Sequence of chain 1.A:
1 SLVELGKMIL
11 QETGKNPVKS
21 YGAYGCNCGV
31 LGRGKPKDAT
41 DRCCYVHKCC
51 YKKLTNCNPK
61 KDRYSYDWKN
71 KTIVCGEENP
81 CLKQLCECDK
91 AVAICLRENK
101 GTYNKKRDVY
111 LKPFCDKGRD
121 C

Binding-site contacts:
Ligand atom O78 contacts residue LYS60 of chain 1.B at 3.0 Å (salt-bridge).
Ligand atom O25 contacts residue ARG33 of chain 1.A at 2.9 Å (salt-bridge).
Ligand atom C26 contacts residue GLY29 of chain 1.A at 3.6 Å.
Ligand atom C38 contacts residue PE41 of chain 1.C at 3.2 Å.
Ligand atom O23 contacts residue LYS48 of chain 1.A at 3.4 Å.
Ligand atom O64 contacts residue LYS48 of chain 1.B at 3.3 Å.
Ligand atom C60 contacts residue TYR51 of chain 1.B at 3.4 Å (hydrophobic).
Ligand atom C37 contacts residue GLY29 of chain 1.A at 3.6 Å.
Ligand atom C58 contacts residue TYR51 of chain 1.B at 3.6 Å (hydrophobic).
Ligand atom N19 contacts residue GLY29 of chain 1.A at 2.5 Å (h-bond).
Ligand atom C62 contacts residue LYS60 of chain 1.B at 3.5 Å.
Ligand atom C62 contacts residue TYR51 of chain 1.B at 3.2 Å (hydrophobic).
Ligand atom C27 contacts residue PE41 of chain 1.C at 3.6 Å.
Ligand atom O24 contacts residue LEU31 of chain 1.A at 3.5 Å.
Ligand atom C72 contacts residue GLY32 of chain 1.B at 3.5 Å.
Ligand atom O54 contacts residue GLY29 of chain 1.B at 3.3 Å (h-bond).
Ligand atom O85 contacts residue LEU31 of chain 1.B at 3.4 Å.
Ligand atom O36 contacts residue LYS61 of chain 1.B at 3.3 Å.
Ligand atom C51 contacts residue GLY29 of chain 1.B at 3.5 Å.
Ligand atom O24 contacts residue GLY32 of chain 1.A at 2.9 Å (h-bond).
Ligand atom O30 contacts residue ASN58 of chain 1.B at 3.4 Å (h-bond).
Ligand atom O77 contacts residue LYS60 of chain 1.B at 3.4 Å (salt-bridge).
Ligand atom O82 contacts residue ARG33 of chain 1.B at 2.6 Å (salt-bridge).
Ligand atom O4 contacts residue LEU31 of chain 1.A at 3.5 Å.
Ligand atom O25 contacts residue GLY32 of chain 1.A at 3.6 Å.
Ligand atom C40 contacts residue PE41 of chain 1.C at 3.4 Å.
Ligand atom O35 contacts residue LYS61 of chain 1.B at 3.1 Å.
Ligand atom C60 contacts residue LYS60 of chain 1.B at 3.4 Å.
Ligand atom C13 contacts residue GLY29 of chain 1.A at 3.4 Å.
Ligand atom C59 contacts residue LEU2 of chain 1.B at 3.5 Å (hydrophobic).
Ligand atom O80 contacts residue GLY32 of chain 1.B at 3.5 Å.
Ligand atom C14 contacts residue TYR51 of chain 1.A at 3.4 Å (hydrophobic).
Ligand atom O32 contacts residue LEU2 of chain 1.A at 3.1 Å.
Ligand atom N44 contacts residue LEU2 of chain 1.B at 3.1 Å.
Ligand atom C50 contacts residue TYR21 of chain 1.B at 3.3 Å (hydrophobic).
Ligand atom O24 contacts residue LYS48 of chain 1.A at 3.3 Å.
Ligand atom O80 contacts residue ARG33 of chain 1.B at 2.9 Å (salt-bridge).
Ligand atom C47 contacts residue LEU2 of chain 1.B at 3.6 Å (hydrophobic).
Ligand atom O85 contacts residue GLY32 of chain 1.B at 3.5 Å (h-bond).
Ligand atom C60 contacts residue PRO59 of chain 1.B at 3.5 Å (hydrophobic).

Sequence of chain 1.B:
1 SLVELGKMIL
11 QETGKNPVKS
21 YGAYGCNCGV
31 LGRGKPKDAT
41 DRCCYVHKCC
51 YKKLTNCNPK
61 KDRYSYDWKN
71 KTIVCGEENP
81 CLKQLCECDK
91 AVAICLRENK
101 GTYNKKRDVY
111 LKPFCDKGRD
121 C

This small molecule binds to this protein.
Small molecule (SMILES): Cc1ccc(C(=O)Nc2ccc(S(=O)(=O)O)c3cc(S(=O)(=O)O)cc(S(=O)(=O)O)c23)cc1NC(=O)c1cccc(NC(=O)Nc2cccc(C(=O)Nc3cc(C(=O)Nc4ccc(S(=O)(=O)O)c5cc(S(=O)(=O)O)cc(S(=O)(=O)O)c45)ccc3C)c2)c1